This small molecule binds to this protein.
Small molecule (SMILES): CC(=O)Nc1ccc2c(S(=O)(=O)O)cccc2c1S(=O)(=O)O

Sequence of chain 1.B:
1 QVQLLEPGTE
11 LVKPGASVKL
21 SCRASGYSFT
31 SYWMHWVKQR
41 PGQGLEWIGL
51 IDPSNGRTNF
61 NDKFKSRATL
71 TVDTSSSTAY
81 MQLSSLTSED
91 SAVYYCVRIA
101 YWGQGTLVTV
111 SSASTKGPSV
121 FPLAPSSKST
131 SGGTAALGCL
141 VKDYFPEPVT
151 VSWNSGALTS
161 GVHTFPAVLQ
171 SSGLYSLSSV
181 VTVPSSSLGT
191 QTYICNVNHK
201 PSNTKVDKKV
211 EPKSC

Binding-site contacts:
Ligand atom C1 contacts residue TYR91 of chain 1.A at 4.0 Å (hydrophobic).
Ligand atom C3 contacts residue ILE99 of chain 1.B at 3.7 Å (hydrophobic).
Ligand atom C2 contacts residue TYR91 of chain 1.A at 3.5 Å (hydrophobic).
Ligand atom O12 contacts residue ARG96 of chain 1.A at 2.8 Å (salt-bridge).
Ligand atom O52 contacts residue LEU89 of chain 1.A at 3.7 Å.
Ligand atom C2 contacts residue ILE99 of chain 1.B at 3.5 Å (hydrophobic).
Ligand atom S5 contacts residue ALA100 of chain 1.B at 3.9 Å.
Ligand atom O11 contacts residue TRP33 of chain 1.B at 3.8 Å.
Ligand atom N2 contacts residue ILE99 of chain 1.B at 3.8 Å.
Ligand atom C4 contacts residue TYR91 of chain 1.A at 3.7 Å (hydrophobic).
Ligand atom C21 contacts residue ILE99 of chain 1.B at 3.8 Å (hydrophobic).
Ligand atom S5 contacts residue ARG46 of chain 1.A at 3.8 Å.
Ligand atom O13 contacts residue HIS35 of chain 1.B at 2.9 Å (h-bond).
Ligand atom C7 contacts residue HIS35 of chain 1.B at 3.8 Å.
Ligand atom O51 contacts residue TRP102 of chain 1.B at 2.9 Å (h-bond).
Ligand atom O52 contacts residue SER34 of chain 1.A at 2.8 Å (h-bond).
Ligand atom O12 contacts residue HIS35 of chain 1.B at 3.0 Å.
Ligand atom C1 contacts residue ILE99 of chain 1.B at 3.4 Å (hydrophobic).
Ligand atom O51 contacts residue LEU36 of chain 1.A at 3.7 Å.
Ligand atom O2 contacts residue TYR91 of chain 1.A at 3.6 Å.
Ligand atom S1 contacts residue ARG96 of chain 1.A at 3.8 Å.
Ligand atom C9 contacts residue ILE99 of chain 1.B at 3.5 Å (hydrophobic).
Ligand atom C3 contacts residue TYR91 of chain 1.A at 3.6 Å (hydrophobic).
Ligand atom C21 contacts residue TYR91 of chain 1.A at 3.6 Å (hydrophobic).
Ligand atom C5 contacts residue LEU89 of chain 1.A at 3.7 Å (hydrophobic).
Ligand atom N2 contacts residue TYR91 of chain 1.A at 3.2 Å.
Ligand atom O52 contacts residue ARG46 of chain 1.A at 3.7 Å.
Ligand atom O13 contacts residue TRP33 of chain 1.B at 3.6 Å.
Ligand atom C4 contacts residue ILE99 of chain 1.B at 3.8 Å (hydrophobic).
Ligand atom O53 contacts residue ARG46 of chain 1.A at 3.0 Å (salt-bridge).
Ligand atom S1 contacts residue HIS35 of chain 1.B at 3.5 Å.
Ligand atom C8 contacts residue HIS35 of chain 1.B at 3.3 Å.
Ligand atom C6 contacts residue VAL97 of chain 1.B at 3.8 Å (hydrophobic).
Ligand atom O53 contacts residue ILE99 of chain 1.B at 3.7 Å.
Ligand atom C10 contacts residue ILE99 of chain 1.B at 3.7 Å (hydrophobic).
Ligand atom O11 contacts residue ARG96 of chain 1.A at 3.0 Å (salt-bridge).
Ligand atom O2 contacts residue ILE99 of chain 1.B at 3.8 Å.
Ligand atom O13 contacts residue ILE99 of chain 1.B at 3.7 Å.
Ligand atom O53 contacts residue ALA100 of chain 1.B at 2.8 Å (h-bond).
Ligand atom C6 contacts residue LEU89 of chain 1.A at 3.7 Å (hydrophobic).

Sequence of chain 1.A:
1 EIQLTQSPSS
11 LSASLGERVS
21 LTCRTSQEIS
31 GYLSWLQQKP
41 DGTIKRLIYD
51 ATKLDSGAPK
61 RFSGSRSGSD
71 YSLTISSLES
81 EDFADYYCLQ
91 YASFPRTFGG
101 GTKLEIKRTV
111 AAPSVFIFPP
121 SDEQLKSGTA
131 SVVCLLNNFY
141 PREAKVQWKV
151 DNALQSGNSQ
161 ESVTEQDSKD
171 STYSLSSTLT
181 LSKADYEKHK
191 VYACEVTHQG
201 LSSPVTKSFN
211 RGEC